The small molecule below binds the protein below.
Small molecule (SMILES): CC(=O)N[C@@H]1[C@@H](O)[C@H](O)[C@@H](CO)O[C@H]1O

Binding-site contacts:
Ligand atom O6 contacts residue TRP292 of chain 1.F at 1.7 Å.
Ligand atom N2 contacts residue ASN107 of chain 1.F at 4.2 Å.
Ligand atom C5 contacts residue TRP292 of chain 1.F at 4.0 Å (hydrophobic).
Ligand atom C6 contacts residue TRP292 of chain 1.F at 2.7 Å (hydrophobic).
Ligand atom O5 contacts residue ASN107 of chain 1.F at 3.9 Å.
Ligand atom C1 contacts residue ASN107 of chain 1.F at 3.1 Å.
Ligand atom C5 contacts residue ASN107 of chain 1.F at 3.9 Å.
Ligand atom O6 contacts residue ASN107 of chain 1.F at 3.0 Å (h-bond).
Ligand atom O5 contacts residue TRP292 of chain 1.F at 4.1 Å.
Ligand atom C6 contacts residue ARG290 of chain 1.F at 3.7 Å.
Ligand atom C3 contacts residue ASN107 of chain 1.F at 4.3 Å.
Ligand atom C2 contacts residue ASN107 of chain 1.F at 3.3 Å.
Ligand atom C6 contacts residue ASN107 of chain 1.F at 3.1 Å.
Ligand atom C4 contacts residue ASN107 of chain 1.F at 4.2 Å.

Sequence of chain 1.F:
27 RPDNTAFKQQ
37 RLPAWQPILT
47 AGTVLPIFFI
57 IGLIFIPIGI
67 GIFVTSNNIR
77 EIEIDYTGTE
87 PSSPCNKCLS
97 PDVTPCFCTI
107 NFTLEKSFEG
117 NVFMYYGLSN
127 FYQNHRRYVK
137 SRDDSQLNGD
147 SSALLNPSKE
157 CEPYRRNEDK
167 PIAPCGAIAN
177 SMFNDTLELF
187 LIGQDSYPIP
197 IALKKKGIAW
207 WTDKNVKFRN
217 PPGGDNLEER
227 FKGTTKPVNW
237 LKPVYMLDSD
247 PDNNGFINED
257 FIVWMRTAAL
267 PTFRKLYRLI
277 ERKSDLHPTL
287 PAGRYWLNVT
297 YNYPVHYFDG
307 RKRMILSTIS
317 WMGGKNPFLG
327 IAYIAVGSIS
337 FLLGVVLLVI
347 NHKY